This protein binds this small molecule.
Small molecule (SMILES): C=C(/N=C/c1c(COP(=O)(O)O)cnc(C)c1O)C(=O)O

Binding-site contacts:
Ligand atom OP3 contacts residue GLY234 of chain 2.B at 3.5 Å (h-bond).
Ligand atom OP2 contacts residue GLY234 of chain 2.B at 2.8 Å (h-bond).
Ligand atom C contacts residue HIS115 of chain 2.B at 3.6 Å.
Ligand atom N contacts residue ALA112 of chain 2.B at 3.6 Å.
Ligand atom O contacts residue THR110 of chain 2.B at 3.4 Å (h-bond).
Ligand atom OP1 contacts residue HIS86 of chain 2.B at 3.1 Å (h-bond).
Ligand atom C5A contacts residue GLY303 of chain 2.B at 3.5 Å.
Ligand atom N1 contacts residue GLU350 of chain 2.B at 3.4 Å.
Ligand atom N contacts residue LYS87 of chain 2.B at 3.4 Å.
Ligand atom O contacts residue GLN114 of chain 2.B at 2.9 Å (h-bond).
Ligand atom N1 contacts residue SER377 of chain 2.B at 2.6 Å (h-bond).
Ligand atom OP2 contacts residue SER235 of chain 2.B at 3.4 Å (h-bond).
Ligand atom O3 contacts residue ALA112 of chain 2.B at 3.6 Å.
Ligand atom C6 contacts residue ASN236 of chain 2.B at 3.6 Å.
Ligand atom O contacts residue ALA112 of chain 2.B at 3.5 Å.
Ligand atom OXT contacts residue GLY111 of chain 2.B at 2.8 Å (h-bond).
Ligand atom OP1 contacts residue ASN236 of chain 2.B at 2.8 Å (h-bond).
Ligand atom C4A contacts residue LYS87 of chain 2.B at 3.5 Å.
Ligand atom OXT contacts residue HIS115 of chain 2.B at 3.4 Å.
Ligand atom OP2 contacts residue GLY232 of chain 2.B at 2.8 Å (h-bond).
Ligand atom C6 contacts residue GLU350 of chain 2.B at 3.5 Å.
Ligand atom O3 contacts residue GLN114 of chain 2.B at 3.5 Å.
Ligand atom C contacts residue GLY111 of chain 2.B at 3.5 Å.
Ligand atom OP3 contacts residue SER235 of chain 2.B at 2.6 Å (h-bond).
Ligand atom C contacts residue THR110 of chain 2.B at 3.4 Å.
Ligand atom OXT contacts residue THR110 of chain 2.B at 2.6 Å (h-bond).
Ligand atom C4A contacts residue GLY303 of chain 2.B at 3.4 Å.
Ligand atom O contacts residue GLY113 of chain 2.B at 3.4 Å (h-bond).
Ligand atom C contacts residue ALA112 of chain 2.B at 3.4 Å (hydrophobic).
Ligand atom OP3 contacts residue LYS87 of chain 2.B at 3.1 Å (salt-bridge).
Ligand atom P contacts residue SER235 of chain 2.B at 3.4 Å.
Ligand atom O contacts residue HIS115 of chain 2.B at 2.8 Å (h-bond).
Ligand atom C6 contacts residue CYS230 of chain 2.B at 3.5 Å (hydrophobic).
Ligand atom OP1 contacts residue SER235 of chain 2.B at 3.2 Å (h-bond).
Ligand atom OP2 contacts residue GLY233 of chain 2.B at 3.4 Å (h-bond).
Ligand atom C2 contacts residue SER377 of chain 2.B at 3.5 Å.
Ligand atom N contacts residue GLY303 of chain 2.B at 3.6 Å.
Ligand atom C6 contacts residue SER377 of chain 2.B at 3.3 Å.
Ligand atom OP3 contacts residue THR190 of chain 2.B at 2.6 Å (h-bond).
Ligand atom OP4 contacts residue LYS87 of chain 2.B at 3.4 Å (salt-bridge).

Sequence of chain 2.B:
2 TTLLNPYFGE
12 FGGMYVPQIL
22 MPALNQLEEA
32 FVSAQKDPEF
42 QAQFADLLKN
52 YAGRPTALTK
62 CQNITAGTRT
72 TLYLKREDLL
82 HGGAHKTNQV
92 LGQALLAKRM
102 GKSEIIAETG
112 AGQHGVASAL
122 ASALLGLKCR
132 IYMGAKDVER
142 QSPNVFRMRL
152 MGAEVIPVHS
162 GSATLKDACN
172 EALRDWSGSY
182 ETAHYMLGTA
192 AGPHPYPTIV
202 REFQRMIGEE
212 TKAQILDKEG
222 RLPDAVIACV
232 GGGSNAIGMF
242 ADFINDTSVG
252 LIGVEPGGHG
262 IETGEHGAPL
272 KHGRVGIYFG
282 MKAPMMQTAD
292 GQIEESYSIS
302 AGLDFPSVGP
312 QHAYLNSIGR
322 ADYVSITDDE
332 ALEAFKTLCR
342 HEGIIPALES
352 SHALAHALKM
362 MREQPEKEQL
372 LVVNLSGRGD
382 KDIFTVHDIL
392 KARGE